A protein and the small-molecule ligand that binds it are described below.
Small molecule (SMILES): Cc1cc(OC[C@H](O)CN)ccc1Cl

Binding-site contacts:
Ligand atom C5 contacts residue TYR72 of chain 1.B at 3.7 Å (hydrophobic).
Ligand atom C9 contacts residue LYS92 of chain 1.B at 3.4 Å.
Ligand atom C1 contacts residue THR11 of chain 1.B at 4.2 Å.
Ligand atom C3 contacts residue GLU87 of chain 1.B at 4.4 Å.
Ligand atom CL contacts residue PHE93 of chain 1.B at 3.4 Å.
Ligand atom C4 contacts residue TYR72 of chain 1.B at 3.8 Å (hydrophobic).
Ligand atom C4 contacts residue LYS92 of chain 1.B at 4.0 Å.
Ligand atom C contacts residue PRO9 of chain 1.B at 4.3 Å (hydrophobic).
Ligand atom O contacts residue LYS92 of chain 1.B at 3.7 Å.
Ligand atom C3 contacts residue ILE96 of chain 1.B at 4.3 Å (hydrophobic).
Ligand atom N contacts residue LYS92 of chain 1.B at 3.9 Å.
Ligand atom C8 contacts residue LYS92 of chain 1.B at 4.4 Å.
Ligand atom C5 contacts residue GLU87 of chain 1.B at 3.5 Å.
Ligand atom C7 contacts residue TYR72 of chain 1.B at 3.5 Å (hydrophobic).
Ligand atom CL contacts residue TYR72 of chain 1.B at 3.7 Å.
Ligand atom C3 contacts residue TYR72 of chain 1.B at 4.0 Å (hydrophobic).
Ligand atom C7 contacts residue GLN74 of chain 1.B at 4.4 Å.
Ligand atom C4 contacts residue GLU87 of chain 1.B at 3.2 Å.
Ligand atom C3 contacts residue LYS92 of chain 1.B at 4.1 Å.
Ligand atom C1 contacts residue ILE96 of chain 1.B at 4.1 Å (hydrophobic).
Ligand atom CL contacts residue ILE96 of chain 1.B at 3.9 Å.
Ligand atom C2 contacts residue THR11 of chain 1.B at 3.7 Å.
Ligand atom O contacts residue TYR72 of chain 1.B at 4.5 Å.
Ligand atom C6 contacts residue TYR72 of chain 1.B at 3.7 Å (hydrophobic).
Ligand atom C contacts residue THR11 of chain 1.B at 3.9 Å.
Ligand atom C7 contacts residue LYS92 of chain 1.B at 4.4 Å.
Ligand atom C contacts residue PHE10 of chain 1.B at 4.5 Å (hydrophobic).
Ligand atom C1 contacts residue TYR72 of chain 1.B at 3.8 Å (hydrophobic).
Ligand atom CL contacts residue PRO9 of chain 1.B at 3.6 Å.
Ligand atom C contacts residue ILE96 of chain 1.B at 4.0 Å (hydrophobic).
Ligand atom C4 contacts residue ILE96 of chain 1.B at 4.2 Å (hydrophobic).
Ligand atom C5 contacts residue ILE96 of chain 1.B at 4.1 Å (hydrophobic).
Ligand atom C2 contacts residue TYR72 of chain 1.B at 4.0 Å (hydrophobic).
Ligand atom C contacts residue TYR72 of chain 1.B at 4.0 Å (hydrophobic).
Ligand atom C2 contacts residue ILE96 of chain 1.B at 4.3 Å (hydrophobic).
Ligand atom C6 contacts residue ILE96 of chain 1.B at 4.0 Å (hydrophobic).

Sequence of chain 1.B:
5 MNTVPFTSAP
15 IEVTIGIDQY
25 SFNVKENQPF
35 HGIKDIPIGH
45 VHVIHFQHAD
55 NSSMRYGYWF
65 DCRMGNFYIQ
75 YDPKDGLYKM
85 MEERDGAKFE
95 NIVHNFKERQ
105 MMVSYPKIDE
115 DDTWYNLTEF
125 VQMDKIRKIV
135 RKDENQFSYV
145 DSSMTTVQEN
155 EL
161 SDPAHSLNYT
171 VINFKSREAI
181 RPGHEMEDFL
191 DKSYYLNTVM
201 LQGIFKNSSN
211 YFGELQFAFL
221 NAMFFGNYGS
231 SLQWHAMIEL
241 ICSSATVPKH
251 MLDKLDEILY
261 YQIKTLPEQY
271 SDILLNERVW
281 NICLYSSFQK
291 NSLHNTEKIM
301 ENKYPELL